Sequence of chain 1.D:
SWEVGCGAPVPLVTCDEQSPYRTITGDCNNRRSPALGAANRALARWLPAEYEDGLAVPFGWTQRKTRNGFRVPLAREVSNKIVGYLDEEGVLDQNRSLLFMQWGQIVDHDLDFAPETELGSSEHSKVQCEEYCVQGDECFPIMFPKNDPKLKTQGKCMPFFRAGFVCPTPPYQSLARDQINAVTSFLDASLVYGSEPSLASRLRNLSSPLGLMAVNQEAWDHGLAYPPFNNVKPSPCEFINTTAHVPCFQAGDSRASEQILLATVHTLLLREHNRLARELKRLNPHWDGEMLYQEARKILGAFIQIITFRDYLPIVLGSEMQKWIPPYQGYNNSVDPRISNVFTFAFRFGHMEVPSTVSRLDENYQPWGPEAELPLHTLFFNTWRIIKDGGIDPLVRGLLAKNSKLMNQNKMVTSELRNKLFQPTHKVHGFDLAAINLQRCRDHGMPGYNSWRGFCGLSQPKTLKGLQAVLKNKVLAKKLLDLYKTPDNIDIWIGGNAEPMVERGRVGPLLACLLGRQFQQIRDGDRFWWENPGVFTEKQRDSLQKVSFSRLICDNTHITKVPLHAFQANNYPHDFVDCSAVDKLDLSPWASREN

This small molecule binds to this protein.
Small molecule (SMILES): CCCc1cc(=O)[nH]c(=S)[nH]1

Binding-site contacts:
Ligand atom C1 contacts residue HEM1 of chain 1.MA at 2.8 Å.
Ligand atom C6 contacts residue PHE113 of chain 1.D at 3.7 Å (hydrophobic).
Ligand atom N2 contacts residue HIS109 of chain 1.D at 4.0 Å.
Ligand atom S1 contacts residue GLN105 of chain 1.D at 2.6 Å (h-bond).
Ligand atom N2 contacts residue GLN105 of chain 1.D at 4.2 Å.
Ligand atom C2 contacts residue HEM1 of chain 1.MA at 3.2 Å.
Ligand atom C5 contacts residue ARG255 of chain 1.D at 3.4 Å.
Ligand atom C4 contacts residue GLU258 of chain 1.D at 4.3 Å.
Ligand atom C7 contacts residue ALA114 of chain 1.D at 3.1 Å (hydrophobic).
Ligand atom N2 contacts residue HEM1 of chain 1.MA at 3.0 Å.
Ligand atom N2 contacts residue GLU258 of chain 1.D at 4.1 Å.
Ligand atom N1 contacts residue HIS109 of chain 1.D at 3.7 Å.
Ligand atom N2 contacts residue ARG255 of chain 1.D at 4.2 Å.
Ligand atom C1 contacts residue ARG255 of chain 1.D at 4.0 Å.
Ligand atom O1 contacts residue HEM1 of chain 1.MA at 3.4 Å.
Ligand atom C1 contacts residue HIS109 of chain 1.D at 3.3 Å.
Ligand atom C7 contacts residue HEM1 of chain 1.MA at 2.7 Å.
Ligand atom C5 contacts residue PHE113 of chain 1.D at 3.1 Å (hydrophobic).
Ligand atom C3 contacts residue HEM1 of chain 1.MA at 3.2 Å.
Ligand atom N1 contacts residue HEM1 of chain 1.MA at 2.9 Å.
Ligand atom C6 contacts residue HEM1 of chain 1.MA at 2.8 Å.
Ligand atom C4 contacts residue HEM1 of chain 1.MA at 3.2 Å.
Ligand atom C3 contacts residue ARG255 of chain 1.D at 3.4 Å.
Ligand atom O1 contacts residue GLU258 of chain 1.D at 3.6 Å.
Ligand atom C5 contacts residue HEM1 of chain 1.MA at 3.2 Å.
Ligand atom C2 contacts residue ARG255 of chain 1.D at 3.1 Å.
Ligand atom C4 contacts residue ARG255 of chain 1.D at 4.0 Å.
Ligand atom S1 contacts residue GLU258 of chain 1.D at 4.4 Å.
Ligand atom C3 contacts residue PHE113 of chain 1.D at 4.3 Å (hydrophobic).
Ligand atom C2 contacts residue PHE113 of chain 1.D at 4.2 Å (hydrophobic).
Ligand atom S1 contacts residue HIS109 of chain 1.D at 3.0 Å (h-bond).
Ligand atom C1 contacts residue GLN105 of chain 1.D at 4.0 Å.
Ligand atom N1 contacts residue ARG255 of chain 1.D at 3.4 Å.
Ligand atom C7 contacts residue PHE113 of chain 1.D at 3.4 Å (hydrophobic).
Ligand atom S1 contacts residue HEM1 of chain 1.MA at 2.7 Å.